Binding-site contacts:
Ligand atom O26 contacts residue TYR83 of chain 1.B at 3.6 Å.
Ligand atom O41 contacts residue HIS301 of chain 1.B at 3.5 Å (h-bond).
Ligand atom C16 contacts residue SER84 of chain 1.B at 3.6 Å.
Ligand atom C4 contacts residue DMS1 of chain 1.F at 3.6 Å.
Ligand atom O25 contacts residue GLY40 of chain 1.B at 3.8 Å.
Ligand atom N20 contacts residue SER233 of chain 1.B at 2.5 Å (h-bond).
Ligand atom C30 contacts residue VAL127 of chain 1.B at 3.5 Å (hydrophobic).
Ligand atom N11 contacts residue THR85 of chain 1.B at 3.4 Å (h-bond).
Ligand atom C42 contacts residue TYR231 of chain 1.B at 3.7 Å (hydrophobic).
Ligand atom C1 contacts residue THR85 of chain 1.B at 3.8 Å.
Ligand atom C43 contacts residue SER230 of chain 1.B at 3.8 Å.
Ligand atom N17 contacts residue SER84 of chain 1.B at 2.9 Å (h-bond).
Ligand atom O14 contacts residue SER84 of chain 1.B at 3.0 Å (h-bond).
Ligand atom O14 contacts residue THR85 of chain 1.B at 3.4 Å (h-bond).
Ligand atom C23 contacts residue SER84 of chain 1.B at 3.4 Å.
Ligand atom O25 contacts residue ASP226 of chain 1.B at 2.6 Å (salt-bridge).
Ligand atom C29 contacts residue VAL36 of chain 1.B at 3.8 Å (hydrophobic).
Ligand atom C18 contacts residue ALA229 of chain 1.B at 3.5 Å (hydrophobic).
Ligand atom O3 contacts residue ALA229 of chain 1.B at 3.4 Å.
Ligand atom O25 contacts residue ASP38 of chain 1.B at 2.8 Å (salt-bridge).
Ligand atom C8 contacts residue GLN19 of chain 1.B at 2.9 Å.
Ligand atom C10 contacts residue PRO118 of chain 1.B at 3.6 Å (hydrophobic).
Ligand atom C19 contacts residue SER233 of chain 1.B at 3.3 Å.
Ligand atom C10 contacts residue GLN19 of chain 1.B at 3.8 Å.
Ligand atom C16 contacts residue ALA229 of chain 1.B at 3.8 Å (hydrophobic).
Ligand atom O40 contacts residue THR85 of chain 1.B at 3.4 Å.
Ligand atom C13 contacts residue SER84 of chain 1.B at 3.6 Å.
Ligand atom C29 contacts residue GLY228 of chain 1.B at 3.7 Å.
Ligand atom C37 contacts residue SER230 of chain 1.B at 3.4 Å.
Ligand atom O3 contacts residue SER230 of chain 1.B at 2.9 Å (h-bond).
Ligand atom C27 contacts residue GLY228 of chain 1.B at 3.7 Å.
Ligand atom C15 contacts residue SER84 of chain 1.B at 3.7 Å.
Ligand atom O26 contacts residue SER84 of chain 1.B at 2.5 Å (h-bond).
Ligand atom C18 contacts residue SER233 of chain 1.B at 3.6 Å.
Ligand atom C6 contacts residue GLN19 of chain 1.B at 3.7 Å.
Ligand atom C22 contacts residue ASP38 of chain 1.B at 3.5 Å.
Ligand atom C7 contacts residue THR85 of chain 1.B at 3.8 Å.
Ligand atom C27 contacts residue ASP38 of chain 1.B at 3.5 Å.
Ligand atom N24 contacts residue GLY228 of chain 1.B at 3.6 Å (h-bond).
Ligand atom C12 contacts residue ALA229 of chain 1.B at 3.8 Å (hydrophobic).

Sequence of chain 1.B:
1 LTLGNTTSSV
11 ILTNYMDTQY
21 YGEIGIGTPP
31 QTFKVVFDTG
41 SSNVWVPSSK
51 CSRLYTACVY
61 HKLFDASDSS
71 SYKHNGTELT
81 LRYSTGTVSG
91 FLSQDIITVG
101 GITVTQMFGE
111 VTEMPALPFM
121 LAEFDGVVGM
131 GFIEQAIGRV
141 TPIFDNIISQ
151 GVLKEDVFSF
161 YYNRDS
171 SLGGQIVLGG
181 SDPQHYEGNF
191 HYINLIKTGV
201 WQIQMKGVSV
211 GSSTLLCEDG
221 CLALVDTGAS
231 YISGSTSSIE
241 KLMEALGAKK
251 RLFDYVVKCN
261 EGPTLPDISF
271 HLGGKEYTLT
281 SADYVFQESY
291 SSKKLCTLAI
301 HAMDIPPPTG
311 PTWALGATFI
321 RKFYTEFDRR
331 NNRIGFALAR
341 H

A protein and the small-molecule ligand that binds it are described below.
Small molecule (SMILES): CC(C)(C)S(=O)(=O)C[C@@H](Cc1ccccc1)C(=O)N[C@@H](Cc1cnc[nH]1)C(=O)N[C@@H](CC1CCCCC1)[C@@H](O)[C@@H](O)C1CC1